Sequence of chain 1.B:
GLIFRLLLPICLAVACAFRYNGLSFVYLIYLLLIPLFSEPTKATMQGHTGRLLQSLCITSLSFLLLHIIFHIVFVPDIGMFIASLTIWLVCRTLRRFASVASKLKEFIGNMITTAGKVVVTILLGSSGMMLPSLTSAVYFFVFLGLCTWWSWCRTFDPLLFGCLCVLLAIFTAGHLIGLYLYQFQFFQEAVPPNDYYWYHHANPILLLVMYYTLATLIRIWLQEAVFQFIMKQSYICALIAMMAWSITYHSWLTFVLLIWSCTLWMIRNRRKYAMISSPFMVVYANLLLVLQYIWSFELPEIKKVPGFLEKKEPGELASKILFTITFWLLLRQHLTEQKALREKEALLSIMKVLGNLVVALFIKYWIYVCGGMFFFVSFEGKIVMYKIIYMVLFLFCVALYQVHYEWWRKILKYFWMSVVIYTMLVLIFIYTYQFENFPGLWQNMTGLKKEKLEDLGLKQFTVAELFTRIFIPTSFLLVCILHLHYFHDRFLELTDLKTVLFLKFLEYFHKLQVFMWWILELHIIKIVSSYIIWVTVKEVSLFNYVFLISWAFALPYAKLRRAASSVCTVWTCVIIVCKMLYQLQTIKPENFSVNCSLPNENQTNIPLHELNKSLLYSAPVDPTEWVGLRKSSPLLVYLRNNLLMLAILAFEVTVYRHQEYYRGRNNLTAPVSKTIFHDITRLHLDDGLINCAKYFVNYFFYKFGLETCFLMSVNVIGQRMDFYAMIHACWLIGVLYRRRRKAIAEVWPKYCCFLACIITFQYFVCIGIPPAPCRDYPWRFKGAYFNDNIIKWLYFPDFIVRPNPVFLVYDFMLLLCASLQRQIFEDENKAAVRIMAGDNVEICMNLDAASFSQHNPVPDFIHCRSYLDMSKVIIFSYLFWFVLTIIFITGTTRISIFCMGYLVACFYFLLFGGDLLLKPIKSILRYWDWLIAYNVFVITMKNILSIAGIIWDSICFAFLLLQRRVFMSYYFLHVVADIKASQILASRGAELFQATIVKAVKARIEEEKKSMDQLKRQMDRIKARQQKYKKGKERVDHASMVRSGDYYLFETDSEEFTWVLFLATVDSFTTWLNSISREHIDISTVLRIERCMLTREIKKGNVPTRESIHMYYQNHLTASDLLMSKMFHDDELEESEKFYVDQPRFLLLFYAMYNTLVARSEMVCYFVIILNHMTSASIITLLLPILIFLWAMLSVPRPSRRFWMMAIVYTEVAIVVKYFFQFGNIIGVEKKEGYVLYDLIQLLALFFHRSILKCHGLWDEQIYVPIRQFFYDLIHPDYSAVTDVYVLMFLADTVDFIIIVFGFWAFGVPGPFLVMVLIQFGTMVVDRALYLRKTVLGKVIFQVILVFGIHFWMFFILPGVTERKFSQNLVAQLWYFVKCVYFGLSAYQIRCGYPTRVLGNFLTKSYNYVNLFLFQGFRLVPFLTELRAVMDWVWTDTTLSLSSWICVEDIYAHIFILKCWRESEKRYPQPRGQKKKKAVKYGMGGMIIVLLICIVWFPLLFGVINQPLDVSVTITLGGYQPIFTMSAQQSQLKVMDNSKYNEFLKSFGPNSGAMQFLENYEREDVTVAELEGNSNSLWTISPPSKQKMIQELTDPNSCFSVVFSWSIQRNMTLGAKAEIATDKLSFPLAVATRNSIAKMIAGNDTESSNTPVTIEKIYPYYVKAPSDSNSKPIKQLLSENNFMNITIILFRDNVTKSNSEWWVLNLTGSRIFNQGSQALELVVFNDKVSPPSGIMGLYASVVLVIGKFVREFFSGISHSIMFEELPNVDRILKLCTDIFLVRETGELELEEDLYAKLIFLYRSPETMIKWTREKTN

Binding-site contacts:
Ligand atom C5 contacts residue ASN769 of chain 1.B at 3.7 Å.
Ligand atom O5 contacts residue ASN769 of chain 1.B at 2.4 Å (h-bond).
Ligand atom C7 contacts residue ASN769 of chain 1.B at 4.0 Å.
Ligand atom C2 contacts residue ASN769 of chain 1.B at 2.5 Å.
Ligand atom C3 contacts residue ASN769 of chain 1.B at 3.5 Å.
Ligand atom O7 contacts residue ASN769 of chain 1.B at 3.8 Å.
Ligand atom C8 contacts residue ASN769 of chain 1.B at 3.8 Å.
Ligand atom C1 contacts residue ASN769 of chain 1.B at 1.4 Å.
Ligand atom O3 contacts residue ASN769 of chain 1.B at 3.4 Å (h-bond).
Ligand atom N2 contacts residue ASN769 of chain 1.B at 3.6 Å (h-bond).
Ligand atom C4 contacts residue ASN769 of chain 1.B at 4.2 Å.

A small-molecule ligand and the protein it binds are described below.
Small molecule (SMILES): CC(=O)N[C@@H]1[C@@H](O)[C@H](O)[C@@H](CO)O[C@H]1O